Sequence of chain 1.B:
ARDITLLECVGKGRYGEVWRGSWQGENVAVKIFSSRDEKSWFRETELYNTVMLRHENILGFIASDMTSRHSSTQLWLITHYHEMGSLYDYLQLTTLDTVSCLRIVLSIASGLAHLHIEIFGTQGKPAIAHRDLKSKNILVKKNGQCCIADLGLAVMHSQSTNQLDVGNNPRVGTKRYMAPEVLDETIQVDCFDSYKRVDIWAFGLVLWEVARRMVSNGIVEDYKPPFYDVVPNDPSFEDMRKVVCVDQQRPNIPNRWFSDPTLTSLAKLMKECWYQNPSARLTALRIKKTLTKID

A protein and the small-molecule ligand that binds it are described below.
Small molecule (SMILES): COc1cc(-c2cncc(-c3ccc(C4CCN(C)CC4)cc3)c2C)cc(OC)c1OC

Binding-site contacts:
Ligand atom O02 contacts residue ARG75 of chain 1.B at 3.9 Å.
Ligand atom N08 contacts residue LU81 of chain 1.T at 3.5 Å.
Ligand atom C12 contacts residue LU81 of chain 1.T at 4.0 Å.
Ligand atom C03 contacts residue ARG75 of chain 1.B at 3.6 Å.
Ligand atom C22 contacts residue GLN80 of chain 1.B at 4.1 Å.
Ligand atom C05 contacts residue ARG75 of chain 1.B at 4.4 Å.
Ligand atom C06 contacts residue LU81 of chain 1.T at 4.0 Å.
Ligand atom C24 contacts residue LU81 of chain 1.T at 3.9 Å.
Ligand atom O28 contacts residue SER74 of chain 1.B at 3.7 Å.
Ligand atom C01 contacts residue ARG75 of chain 1.B at 4.2 Å.
Ligand atom C29 contacts residue SER74 of chain 1.B at 3.5 Å.
Ligand atom C17 contacts residue LU81 of chain 1.T at 4.2 Å.
Ligand atom O28 contacts residue ARG75 of chain 1.B at 4.4 Å.
Ligand atom C04 contacts residue ARG75 of chain 1.B at 3.9 Å.
Ligand atom C23 contacts residue SER78 of chain 1.B at 4.4 Å.
Ligand atom C29 contacts residue ARG75 of chain 1.B at 4.4 Å.
Ligand atom C15 contacts residue LU81 of chain 1.T at 4.0 Å.
Ligand atom C14 contacts residue LU81 of chain 1.T at 3.9 Å.
Ligand atom C25 contacts residue ARG75 of chain 1.B at 3.7 Å.
Ligand atom C27 contacts residue ARG75 of chain 1.B at 4.2 Å.
Ligand atom C23 contacts residue GLN80 of chain 1.B at 4.1 Å.
Ligand atom C09 contacts residue LU81 of chain 1.T at 3.5 Å.
Ligand atom C22 contacts residue LU81 of chain 1.T at 4.1 Å.
Ligand atom C11 contacts residue LU81 of chain 1.T at 3.6 Å.
Ligand atom C29 contacts residue THR73 of chain 1.B at 3.9 Å.
Ligand atom C26 contacts residue ARG75 of chain 1.B at 4.3 Å.
Ligand atom C10 contacts residue LU81 of chain 1.T at 3.5 Å.
Ligand atom C13 contacts residue LU81 of chain 1.T at 3.9 Å.
Ligand atom C22 contacts residue SER78 of chain 1.B at 3.7 Å.
Ligand atom O31 contacts residue ARG75 of chain 1.B at 4.3 Å.
Ligand atom C16 contacts residue LU81 of chain 1.T at 4.4 Å.
Ligand atom C16 contacts residue SER78 of chain 1.B at 3.7 Å.
Ligand atom C07 contacts residue LU81 of chain 1.T at 3.6 Å.
Ligand atom C30 contacts residue ARG75 of chain 1.B at 3.9 Å.
Ligand atom C23 contacts residue LU81 of chain 1.T at 3.4 Å.